Binding-site contacts:
Ligand atom CAD contacts residue ALA180 of chain 1.A at 3.7 Å (hydrophobic).
Ligand atom CAR contacts residue ALA176 of chain 1.A at 3.9 Å (hydrophobic).
Ligand atom OAW contacts residue 2CV1 of chain 1.H at 3.2 Å.
Ligand atom CAM contacts residue 2CV1 of chain 1.H at 4.2 Å.
Ligand atom CAN contacts residue ILE188 of chain 1.A at 4.0 Å (hydrophobic).
Ligand atom OAH contacts residue ARG175 of chain 1.A at 4.4 Å.
Ligand atom CAV contacts residue ILE179 of chain 1.A at 3.5 Å (hydrophobic).
Ligand atom OAG contacts residue ARG175 of chain 1.A at 3.7 Å.
Ligand atom CAL contacts residue 2CV1 of chain 1.H at 3.5 Å.
Ligand atom CAY contacts residue 2CV1 of chain 1.H at 3.9 Å.
Ligand atom CAQ contacts residue ILE183 of chain 1.A at 4.2 Å (hydrophobic).
Ligand atom CAD contacts residue ILE179 of chain 1.A at 4.1 Å (hydrophobic).
Ligand atom CAA contacts residue ILE188 of chain 1.A at 4.3 Å (hydrophobic).
Ligand atom CAN contacts residue ILE184 of chain 1.A at 4.4 Å (hydrophobic).
Ligand atom CAL contacts residue ARG175 of chain 1.A at 4.3 Å.
Ligand atom CAB contacts residue ILE184 of chain 1.A at 4.4 Å (hydrophobic).
Ligand atom OAG contacts residue ALA176 of chain 1.A at 3.1 Å.
Ligand atom CBC contacts residue 2CV1 of chain 1.H at 4.2 Å.
Ligand atom OAF contacts residue ARG175 of chain 1.A at 3.8 Å.
Ligand atom CAV contacts residue 2CV1 of chain 1.H at 4.5 Å.
Ligand atom CAD contacts residue ALA176 of chain 1.A at 3.6 Å (hydrophobic).
Ligand atom CAX contacts residue ARG175 of chain 1.A at 4.2 Å.
Ligand atom CAY contacts residue ALA176 of chain 1.A at 4.3 Å (hydrophobic).
Ligand atom CAK contacts residue ILE179 of chain 1.A at 4.4 Å (hydrophobic).
Ligand atom OAG contacts residue ILE179 of chain 1.A at 4.4 Å.
Ligand atom CAZ contacts residue ILE179 of chain 1.A at 3.9 Å (hydrophobic).
Ligand atom CAI contacts residue ILE179 of chain 1.A at 3.9 Å (hydrophobic).

This small molecule binds to this protein.
Small molecule (SMILES): CC(C)CCC[C@@H](C)[C@H]1CC[C@H]2[C@@H]3CC=C4C[C@@H](OC(=O)CCC(=O)O)CC[C@]4(C)[C@H]3CC[C@]12C

Sequence of chain 1.A:
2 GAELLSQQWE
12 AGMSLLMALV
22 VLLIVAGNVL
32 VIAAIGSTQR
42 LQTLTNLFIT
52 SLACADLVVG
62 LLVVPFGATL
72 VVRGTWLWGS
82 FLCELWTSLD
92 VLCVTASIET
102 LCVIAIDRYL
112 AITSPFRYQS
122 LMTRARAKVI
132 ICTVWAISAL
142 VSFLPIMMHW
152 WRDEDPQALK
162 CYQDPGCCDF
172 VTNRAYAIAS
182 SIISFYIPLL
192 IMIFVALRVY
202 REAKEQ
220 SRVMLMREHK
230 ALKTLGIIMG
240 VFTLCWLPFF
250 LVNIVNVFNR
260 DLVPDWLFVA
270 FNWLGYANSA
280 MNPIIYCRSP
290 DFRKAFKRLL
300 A